Sequence of chain 1.A:
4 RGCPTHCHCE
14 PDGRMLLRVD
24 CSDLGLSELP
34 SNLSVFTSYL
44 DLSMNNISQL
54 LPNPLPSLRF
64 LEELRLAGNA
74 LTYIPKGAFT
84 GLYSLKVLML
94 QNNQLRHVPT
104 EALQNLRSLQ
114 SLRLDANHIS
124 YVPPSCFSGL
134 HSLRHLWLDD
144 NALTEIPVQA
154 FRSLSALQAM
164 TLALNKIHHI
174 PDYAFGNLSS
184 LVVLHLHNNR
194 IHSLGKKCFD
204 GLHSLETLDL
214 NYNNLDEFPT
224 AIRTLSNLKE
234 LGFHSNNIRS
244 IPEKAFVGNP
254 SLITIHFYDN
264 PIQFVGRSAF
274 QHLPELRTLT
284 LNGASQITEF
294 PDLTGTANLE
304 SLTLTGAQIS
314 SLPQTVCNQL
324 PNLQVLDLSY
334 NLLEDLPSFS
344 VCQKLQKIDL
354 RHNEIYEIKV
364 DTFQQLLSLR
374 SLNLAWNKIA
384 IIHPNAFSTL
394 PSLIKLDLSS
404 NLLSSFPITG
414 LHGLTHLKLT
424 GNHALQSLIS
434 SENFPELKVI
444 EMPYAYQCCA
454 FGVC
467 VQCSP

A small-molecule ligand and the protein it binds are described below.
Small molecule (SMILES): CC(=O)N[C@@H]1[C@@H](O)[C@H](O)[C@@H](CO)O[C@H]1O

Binding-site contacts:
Ligand atom C5 contacts residue SER156 of chain 1.A at 4.4 Å.
Ligand atom O6 contacts residue SER158 of chain 1.A at 4.2 Å.
Ligand atom C6 contacts residue SER156 of chain 1.A at 3.7 Å.
Ligand atom C2 contacts residue ASN180 of chain 1.A at 2.8 Å.
Ligand atom C1 contacts residue ARG155 of chain 1.A at 4.2 Å.
Ligand atom O7 contacts residue ASN180 of chain 1.A at 3.4 Å (h-bond).
Ligand atom C1 contacts residue ASN180 of chain 1.A at 1.8 Å.
Ligand atom C5 contacts residue SER158 of chain 1.A at 3.9 Å.
Ligand atom O6 contacts residue SER156 of chain 1.A at 3.0 Å (h-bond).
Ligand atom C8 contacts residue ASN180 of chain 1.A at 4.0 Å.
Ligand atom O5 contacts residue SER158 of chain 1.A at 3.9 Å.
Ligand atom O7 contacts residue ARG155 of chain 1.A at 4.0 Å.
Ligand atom O5 contacts residue SER156 of chain 1.A at 3.7 Å.
Ligand atom N2 contacts residue ASN180 of chain 1.A at 3.3 Å (h-bond).
Ligand atom C7 contacts residue ASN180 of chain 1.A at 3.5 Å.
Ligand atom O5 contacts residue ASN180 of chain 1.A at 2.3 Å (h-bond).
Ligand atom C6 contacts residue SER158 of chain 1.A at 3.4 Å.
Ligand atom O5 contacts residue ARG155 of chain 1.A at 3.9 Å.
Ligand atom C3 contacts residue ASN180 of chain 1.A at 4.1 Å.
Ligand atom C5 contacts residue ASN180 of chain 1.A at 3.7 Å.
Ligand atom C4 contacts residue ASN180 of chain 1.A at 4.4 Å.